The small molecule below binds the protein below.
Small molecule (SMILES): CC(=O)N[C@H]1[C@H]([C@H](O)[C@H](O)CO)O[C@@](O[C@H](CO)[C@@H](O)[C@@H]2O[C@@H](C(=O)O)C[C@H](O)[C@H]2NC(C)=O)(C(=O)O)C[C@@H]1O

Sequence of chain 26.A:
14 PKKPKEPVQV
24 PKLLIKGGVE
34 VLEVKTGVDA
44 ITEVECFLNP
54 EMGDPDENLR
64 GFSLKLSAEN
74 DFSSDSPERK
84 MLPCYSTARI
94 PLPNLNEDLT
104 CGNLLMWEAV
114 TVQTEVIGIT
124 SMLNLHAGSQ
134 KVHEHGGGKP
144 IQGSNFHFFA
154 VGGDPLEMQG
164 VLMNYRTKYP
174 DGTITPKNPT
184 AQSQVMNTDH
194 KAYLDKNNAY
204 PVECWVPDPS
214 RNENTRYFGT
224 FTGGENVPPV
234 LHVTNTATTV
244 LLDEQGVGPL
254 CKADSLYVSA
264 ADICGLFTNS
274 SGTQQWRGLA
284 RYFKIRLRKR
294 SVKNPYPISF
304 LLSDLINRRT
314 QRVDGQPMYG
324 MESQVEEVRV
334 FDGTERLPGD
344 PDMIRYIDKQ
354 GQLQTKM

Sequence of chain 26.E:
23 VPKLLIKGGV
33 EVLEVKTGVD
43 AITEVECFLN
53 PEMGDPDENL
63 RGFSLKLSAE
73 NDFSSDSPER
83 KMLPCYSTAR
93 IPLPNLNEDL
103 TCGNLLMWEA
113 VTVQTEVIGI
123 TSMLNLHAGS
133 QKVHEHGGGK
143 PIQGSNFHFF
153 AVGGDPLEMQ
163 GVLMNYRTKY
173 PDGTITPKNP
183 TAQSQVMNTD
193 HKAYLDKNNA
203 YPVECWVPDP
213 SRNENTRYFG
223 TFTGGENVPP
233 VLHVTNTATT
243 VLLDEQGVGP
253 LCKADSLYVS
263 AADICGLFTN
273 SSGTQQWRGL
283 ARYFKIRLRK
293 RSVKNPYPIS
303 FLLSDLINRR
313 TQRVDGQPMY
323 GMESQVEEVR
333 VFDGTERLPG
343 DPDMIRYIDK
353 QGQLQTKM

Binding-site contacts:
Ligand atom O8 contacts residue THR276 of chain 26.E at 4.0 Å.
Ligand atom C6 contacts residue ASN272 of chain 26.E at 3.7 Å.
Ligand atom O1B contacts residue LYS68 of chain 26.E at 3.1 Å.
Ligand atom N5 contacts residue GLN278 of chain 26.E at 3.7 Å.
Ligand atom O1A contacts residue LYS68 of chain 26.E at 3.8 Å.
Ligand atom C11 contacts residue GLN278 of chain 26.E at 3.5 Å.
Ligand atom C9 contacts residue LYS68 of chain 26.E at 3.8 Å.
Ligand atom O8 contacts residue LYS68 of chain 26.E at 3.3 Å.
Ligand atom O1B contacts residue SER274 of chain 26.E at 3.3 Å (h-bond).
Ligand atom O8 contacts residue GLN278 of chain 26.E at 3.5 Å (h-bond).
Ligand atom C7 contacts residue GLN278 of chain 26.E at 3.9 Å.
Ligand atom C7 contacts residue LEU62 of chain 26.E at 3.8 Å (hydrophobic).
Ligand atom C9 contacts residue GLN278 of chain 26.E at 3.3 Å.
Ligand atom C11 contacts residue HIS138 of chain 26.D at 3.5 Å.
Ligand atom C9 contacts residue LEU67 of chain 26.E at 4.0 Å (hydrophobic).
Ligand atom O9 contacts residue GLN278 of chain 26.E at 4.0 Å.
Ligand atom C11 contacts residue LEU62 of chain 26.E at 3.5 Å (hydrophobic).
Ligand atom O10 contacts residue PHE75 of chain 26.A at 3.9 Å.
Ligand atom C10 contacts residue LEU62 of chain 26.E at 3.1 Å (hydrophobic).
Ligand atom O7 contacts residue LEU62 of chain 26.E at 3.3 Å.
Ligand atom N5 contacts residue LEU62 of chain 26.E at 3.9 Å.
Ligand atom C1 contacts residue LYS68 of chain 26.E at 3.8 Å.
Ligand atom N5 contacts residue ASN272 of chain 26.E at 3.2 Å (h-bond).
Ligand atom O9 contacts residue LEU67 of chain 26.E at 3.1 Å.
Ligand atom C11 contacts residue ASN272 of chain 26.E at 3.5 Å.
Ligand atom C11 contacts residue PHE270 of chain 26.E at 3.9 Å (hydrophobic).
Ligand atom C10 contacts residue GLN278 of chain 26.E at 4.0 Å.
Ligand atom C11 contacts residue THR276 of chain 26.E at 3.4 Å.
Ligand atom C6 contacts residue LYS68 of chain 26.E at 4.0 Å.
Ligand atom C11 contacts residue PHE75 of chain 26.A at 3.5 Å (hydrophobic).
Ligand atom O1B contacts residue THR276 of chain 26.E at 3.4 Å (h-bond).
Ligand atom O10 contacts residue LEU62 of chain 26.E at 2.8 Å.
Ligand atom C10 contacts residue ASN272 of chain 26.E at 3.9 Å.
Ligand atom C1 contacts residue THR276 of chain 26.E at 3.3 Å.
Ligand atom O1A contacts residue THR276 of chain 26.E at 2.6 Å (h-bond).
Ligand atom O8 contacts residue ASN272 of chain 26.E at 3.5 Å (h-bond).
Ligand atom C8 contacts residue GLN278 of chain 26.E at 3.7 Å.
Ligand atom C11 contacts residue PHE65 of chain 26.E at 3.7 Å (hydrophobic).
Ligand atom O9 contacts residue LYS68 of chain 26.E at 2.9 Å (salt-bridge).
Ligand atom O1A contacts residue ASN272 of chain 26.E at 3.6 Å.

Sequence of chain 26.D:
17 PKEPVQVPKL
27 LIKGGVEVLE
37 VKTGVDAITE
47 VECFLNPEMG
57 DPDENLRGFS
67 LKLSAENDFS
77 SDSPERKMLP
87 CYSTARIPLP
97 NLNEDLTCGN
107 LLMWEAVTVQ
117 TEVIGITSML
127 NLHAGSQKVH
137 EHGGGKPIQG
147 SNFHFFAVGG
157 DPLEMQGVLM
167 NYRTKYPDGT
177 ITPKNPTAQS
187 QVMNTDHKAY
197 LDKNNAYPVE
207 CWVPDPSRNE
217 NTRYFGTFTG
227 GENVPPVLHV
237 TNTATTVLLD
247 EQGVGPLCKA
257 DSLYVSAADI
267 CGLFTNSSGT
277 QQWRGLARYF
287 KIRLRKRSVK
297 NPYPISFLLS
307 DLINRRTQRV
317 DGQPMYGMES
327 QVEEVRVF